A protein and the small-molecule ligand that binds it are described below.
Small molecule (SMILES): CC(=O)N[C@@H](C)C(=O)N1C[C@H](O)C[C@H]1C(=O)NCc1ccc(-c2scnc2C)cc1

Sequence of chain 1.L:
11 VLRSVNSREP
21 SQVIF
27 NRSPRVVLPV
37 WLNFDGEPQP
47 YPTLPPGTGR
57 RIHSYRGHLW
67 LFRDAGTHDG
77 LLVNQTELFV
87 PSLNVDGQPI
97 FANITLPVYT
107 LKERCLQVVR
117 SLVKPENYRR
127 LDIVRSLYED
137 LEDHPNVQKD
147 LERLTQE

Binding-site contacts:
Ligand atom CBC contacts residue TYR47 of chain 1.L at 3.8 Å (hydrophobic).
Ligand atom CAU contacts residue TYR47 of chain 1.L at 3.5 Å (hydrophobic).
Ligand atom CAZ contacts residue ILE58 of chain 1.L at 3.7 Å (hydrophobic).
Ligand atom OAG contacts residue TYR61 of chain 1.L at 3.7 Å.
Ligand atom OAD contacts residue TYR61 of chain 1.L at 3.4 Å.
Ligand atom CAI contacts residue HIS59 of chain 1.L at 3.8 Å.
Ligand atom CAY contacts residue TYR47 of chain 1.L at 3.7 Å (hydrophobic).
Ligand atom OAG contacts residue TRP37 of chain 1.L at 3.8 Å.
Ligand atom CAI contacts residue TYR47 of chain 1.L at 3.8 Å (hydrophobic).
Ligand atom O contacts residue TYR61 of chain 1.L at 3.7 Å.
Ligand atom CB contacts residue TRP37 of chain 1.L at 3.6 Å (hydrophobic).
Ligand atom CAO contacts residue TYR47 of chain 1.L at 3.4 Å (hydrophobic).
Ligand atom NAP contacts residue PRO48 of chain 1.L at 3.7 Å.
Ligand atom CBA contacts residue HIS64 of chain 1.L at 3.8 Å.
Ligand atom SAS contacts residue TYR47 of chain 1.L at 3.8 Å.
Ligand atom CBC contacts residue HIS59 of chain 1.L at 3.3 Å.
Ligand atom CAU contacts residue HIS59 of chain 1.L at 3.5 Å.
Ligand atom CAN contacts residue TYR47 of chain 1.L at 3.8 Å (hydrophobic).
Ligand atom CAY contacts residue ILE58 of chain 1.L at 3.8 Å (hydrophobic).
Ligand atom OAG contacts residue SER60 of chain 1.L at 2.6 Å (h-bond).
Ligand atom CAN contacts residue HIS59 of chain 1.L at 3.4 Å.
Ligand atom OAE contacts residue TYR47 of chain 1.L at 2.5 Å (h-bond).
Ligand atom CAK contacts residue TYR47 of chain 1.L at 3.8 Å (hydrophobic).
Ligand atom CBA contacts residue TRP66 of chain 1.L at 3.5 Å (hydrophobic).
Ligand atom CAO contacts residue TRP37 of chain 1.L at 3.5 Å (hydrophobic).
Ligand atom CAN contacts residue TRP66 of chain 1.L at 3.5 Å (hydrophobic).
Ligand atom CAL contacts residue PRO48 of chain 1.L at 3.1 Å (hydrophobic).
Ligand atom NAQ contacts residue HIS59 of chain 1.L at 2.9 Å (h-bond).
Ligand atom NBD contacts residue TYR47 of chain 1.L at 3.6 Å (h-bond).
Ligand atom SAS contacts residue PHE25 of chain 1.L at 3.7 Å.
Ligand atom CAK contacts residue ILE58 of chain 1.L at 3.5 Å (hydrophobic).
Ligand atom OAG contacts residue HIS64 of chain 1.L at 2.7 Å (h-bond).
Ligand atom CBA contacts residue SER60 of chain 1.L at 3.6 Å.
Ligand atom NAP contacts residue ARG56 of chain 1.L at 3.1 Å (salt-bridge).
Ligand atom C contacts residue TYR61 of chain 1.L at 3.8 Å (hydrophobic).
Ligand atom OAD contacts residue HIS64 of chain 1.L at 3.6 Å.
Ligand atom CAJ contacts residue TYR47 of chain 1.L at 3.8 Å (hydrophobic).
Ligand atom CAW contacts residue TYR47 of chain 1.L at 3.8 Å (hydrophobic).
Ligand atom OAD contacts residue PHE40 of chain 1.L at 3.8 Å.
Ligand atom CBA contacts residue TRP37 of chain 1.L at 3.8 Å (hydrophobic).